The protein below binds the small molecule below.
Small molecule (SMILES): CCN(C)c1cc(-c2ccccc2O)nc2nccn12

Sequence of chain 1.B:
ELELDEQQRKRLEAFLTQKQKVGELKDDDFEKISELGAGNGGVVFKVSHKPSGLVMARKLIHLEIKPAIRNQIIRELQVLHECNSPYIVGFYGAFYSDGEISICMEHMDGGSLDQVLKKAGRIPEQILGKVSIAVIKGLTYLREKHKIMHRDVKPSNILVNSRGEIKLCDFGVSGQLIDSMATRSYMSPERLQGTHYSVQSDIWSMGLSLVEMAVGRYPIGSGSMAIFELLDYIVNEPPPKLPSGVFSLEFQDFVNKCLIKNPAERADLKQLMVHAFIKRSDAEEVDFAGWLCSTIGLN

Binding-site contacts:
Ligand atom C5 contacts residue VAL192 of chain 1.B at 3.9 Å (hydrophobic).
Ligand atom O20 contacts residue LEU99 of chain 1.B at 3.7 Å.
Ligand atom C9 contacts residue VAL192 of chain 1.B at 3.8 Å (hydrophobic).
Ligand atom C10 contacts residue ASP189 of chain 1.B at 3.2 Å.
Ligand atom C9 contacts residue LEU196 of chain 1.B at 3.8 Å (hydrophobic).
Ligand atom N18 contacts residue LEU196 of chain 1.B at 3.6 Å.
Ligand atom O20 contacts residue PHE190 of chain 1.B at 2.8 Å (h-bond).
Ligand atom C3 contacts residue ASP189 of chain 1.B at 3.0 Å.
Ligand atom C8 contacts residue PHE190 of chain 1.B at 3.7 Å (hydrophobic).
Ligand atom C1 contacts residue ASP189 of chain 1.B at 3.4 Å.
Ligand atom C2 contacts residue ASP189 of chain 1.B at 3.5 Å.
Ligand atom N17 contacts residue PHE190 of chain 1.B at 2.9 Å (h-bond).
Ligand atom C11 contacts residue PHE190 of chain 1.B at 3.3 Å (hydrophobic).
Ligand atom C7 contacts residue PHE190 of chain 1.B at 3.9 Å (hydrophobic).
Ligand atom C5 contacts residue GLY191 of chain 1.B at 3.8 Å.
Ligand atom C5 contacts residue LEU196 of chain 1.B at 3.8 Å (hydrophobic).
Ligand atom C3 contacts residue ILE122 of chain 1.B at 3.7 Å (hydrophobic).
Ligand atom C4 contacts residue ASP189 of chain 1.B at 3.6 Å.
Ligand atom C6 contacts residue ILE197 of chain 1.B at 3.8 Å (hydrophobic).
Ligand atom C5 contacts residue SER193 of chain 1.B at 3.1 Å.
Ligand atom N16 contacts residue LEU196 of chain 1.B at 3.9 Å.
Ligand atom C5 contacts residue ILE197 of chain 1.B at 3.7 Å (hydrophobic).
Ligand atom C2 contacts residue MET124 of chain 1.B at 3.8 Å (hydrophobic).
Ligand atom N16 contacts residue VAL192 of chain 1.B at 3.1 Å (h-bond).
Ligand atom C6 contacts residue LEU196 of chain 1.B at 3.6 Å (hydrophobic).
Ligand atom N16 contacts residue SER193 of chain 1.B at 2.9 Å (h-bond).
Ligand atom C9 contacts residue PHE190 of chain 1.B at 3.1 Å (hydrophobic).
Ligand atom C15 contacts residue ASP189 of chain 1.B at 3.9 Å.
Ligand atom C7 contacts residue ASP189 of chain 1.B at 3.6 Å.
Ligand atom N18 contacts residue PHE190 of chain 1.B at 3.7 Å.
Ligand atom C1 contacts residue MET124 of chain 1.B at 3.8 Å (hydrophobic).
Ligand atom N16 contacts residue GLY191 of chain 1.B at 3.8 Å.
Ligand atom N17 contacts residue LEU96 of chain 1.B at 3.9 Å.
Ligand atom C14 contacts residue MET200 of chain 1.B at 3.7 Å (hydrophobic).
Ligand atom C14 contacts residue ILE80 of chain 1.B at 3.8 Å (hydrophobic).
Ligand atom C8 contacts residue ASP189 of chain 1.B at 3.8 Å.
Ligand atom C7 contacts residue ILE122 of chain 1.B at 3.9 Å (hydrophobic).
Ligand atom C1 contacts residue ILE122 of chain 1.B at 3.9 Å (hydrophobic).
Ligand atom N16 contacts residue PHE190 of chain 1.B at 3.6 Å (h-bond).
Ligand atom C11 contacts residue ILE122 of chain 1.B at 3.9 Å (hydrophobic).